Sequence of chain 1.D:
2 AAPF

Binding-site contacts:
Ligand atom N4 contacts residue TRP120 of chain 1.B at 3.6 Å.
Ligand atom C5 contacts residue PHE59 of chain 1.A at 3.7 Å (hydrophobic).
Ligand atom CB contacts residue ASN101 of chain 1.A at 3.1 Å.
Ligand atom C3 contacts residue GLN62 of chain 1.A at 3.7 Å.
Ligand atom C3 contacts residue GLN110 of chain 1.A at 3.6 Å.
Ligand atom O contacts residue TRP120 of chain 1.A at 3.0 Å (h-bond).
Ligand atom C1 contacts residue PHE59 of chain 1.A at 3.8 Å (hydrophobic).
Ligand atom C3 contacts residue TRP120 of chain 1.B at 3.8 Å (hydrophobic).
Ligand atom O contacts residue ALA100 of chain 1.A at 3.4 Å.
Ligand atom CG contacts residue PHE59 of chain 1.A at 3.8 Å (hydrophobic).
Ligand atom C1 contacts residue GLN110 of chain 1.A at 3.6 Å.
Ligand atom N contacts residue ASN101 of chain 1.A at 3.2 Å (h-bond).
Ligand atom O1 contacts residue GLN110 of chain 1.A at 3.7 Å.
Ligand atom O3 contacts residue GLN62 of chain 1.A at 2.7 Å (h-bond).
Ligand atom N4 contacts residue ARG147 of chain 1.A at 3.5 Å (salt-bridge).
Ligand atom C4 contacts residue TRP120 of chain 1.B at 3.8 Å (hydrophobic).
Ligand atom C contacts residue HIS125 of chain 1.A at 3.8 Å.
Ligand atom N contacts residue HIS125 of chain 1.A at 3.8 Å.
Ligand atom O contacts residue ARG54 of chain 1.A at 3.5 Å (salt-bridge).
Ligand atom CA contacts residue HIS125 of chain 1.A at 3.6 Å.
Ligand atom C3 contacts residue TRP120 of chain 1.A at 3.5 Å (hydrophobic).
Ligand atom CG contacts residue PHE112 of chain 1.A at 3.8 Å (hydrophobic).
Ligand atom C2 contacts residue TRP120 of chain 1.B at 3.8 Å (hydrophobic).
Ligand atom C2 contacts residue ASN101 of chain 1.A at 3.5 Å.
Ligand atom O contacts residue ASN101 of chain 1.A at 3.4 Å (h-bond).
Ligand atom CG contacts residue MET60 of chain 1.A at 3.5 Å (hydrophobic).
Ligand atom CB contacts residue HIS125 of chain 1.A at 3.5 Å.
Ligand atom ON2 contacts residue NIT6 of chain 1.D at 3.7 Å.
Ligand atom C2 contacts residue TRP120 of chain 1.A at 3.7 Å (hydrophobic).
Ligand atom CB contacts residue HIS125 of chain 1.A at 3.7 Å.
Ligand atom C4 contacts residue GLN62 of chain 1.A at 3.6 Å.
Ligand atom O contacts residue ARG54 of chain 1.A at 2.7 Å (salt-bridge).
Ligand atom CA contacts residue ASN101 of chain 1.A at 3.6 Å.
Ligand atom C6 contacts residue PHE59 of chain 1.A at 3.8 Å (hydrophobic).
Ligand atom CB contacts residue LEU121 of chain 1.A at 3.4 Å (hydrophobic).
Ligand atom CD contacts residue PHE112 of chain 1.A at 3.7 Å (hydrophobic).
Ligand atom ON1 contacts residue ARG147 of chain 1.A at 2.7 Å (salt-bridge).
Ligand atom C3 contacts residue NIT6 of chain 1.D at 3.8 Å.
Ligand atom ON1 contacts residue ILE56 of chain 1.A at 3.8 Å.
Ligand atom C5 contacts residue TRP120 of chain 1.B at 3.7 Å (hydrophobic).

Sequence of chain 1.B:
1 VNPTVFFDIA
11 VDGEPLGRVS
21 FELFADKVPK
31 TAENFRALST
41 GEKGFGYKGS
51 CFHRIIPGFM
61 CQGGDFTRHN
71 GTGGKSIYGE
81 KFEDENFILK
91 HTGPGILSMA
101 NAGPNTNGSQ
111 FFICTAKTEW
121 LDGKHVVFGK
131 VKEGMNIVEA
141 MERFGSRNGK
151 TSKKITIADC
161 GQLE

Sequence of chain 1.A:
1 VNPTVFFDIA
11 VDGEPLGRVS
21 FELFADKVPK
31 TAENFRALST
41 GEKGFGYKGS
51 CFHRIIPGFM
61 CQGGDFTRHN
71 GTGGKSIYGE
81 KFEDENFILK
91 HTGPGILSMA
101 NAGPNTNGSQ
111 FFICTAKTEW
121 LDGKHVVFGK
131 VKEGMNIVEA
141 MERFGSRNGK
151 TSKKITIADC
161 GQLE

A small-molecule ligand and the protein it binds are described below.
Small molecule (SMILES): C[C@H](NC(=O)/C=C/C(=O)O)C(=O)N[C@@H](C)C(=O)N1CCC[C@H]1C(=O)N[C@@H](Cc1ccccc1)C(=O)Nc1ccc([N+](=O)O)cc1